Binding-site contacts:
Ligand atom O5 contacts residue ASN160 of chain 1.A at 2.4 Å (h-bond).
Ligand atom C8 contacts residue ASN160 of chain 1.A at 4.4 Å.
Ligand atom O6 contacts residue THR162 of chain 1.A at 4.3 Å.
Ligand atom C2 contacts residue ASN160 of chain 1.A at 2.8 Å.
Ligand atom C4 contacts residue ASN160 of chain 1.A at 4.2 Å.
Ligand atom N2 contacts residue ASN160 of chain 1.A at 3.1 Å (h-bond).
Ligand atom C4 contacts residue THR162 of chain 1.A at 4.0 Å.
Ligand atom O4 contacts residue THR162 of chain 1.A at 3.2 Å.
Ligand atom C3 contacts residue ASN160 of chain 1.A at 3.8 Å.
Ligand atom C7 contacts residue ASN160 of chain 1.A at 3.3 Å.
Ligand atom C5 contacts residue ASN160 of chain 1.A at 3.5 Å.
Ligand atom C1 contacts residue ASN160 of chain 1.A at 1.4 Å.
Ligand atom C5 contacts residue THR162 of chain 1.A at 3.6 Å.
Ligand atom C6 contacts residue THR162 of chain 1.A at 4.2 Å.
Ligand atom O7 contacts residue ASN160 of chain 1.A at 3.2 Å (h-bond).

The protein below binds the small molecule below.
Small molecule (SMILES): CC(=O)N[C@@H]1[C@@H](O)[C@H](O)[C@@H](CO)O[C@H]1O

Sequence of chain 1.A:
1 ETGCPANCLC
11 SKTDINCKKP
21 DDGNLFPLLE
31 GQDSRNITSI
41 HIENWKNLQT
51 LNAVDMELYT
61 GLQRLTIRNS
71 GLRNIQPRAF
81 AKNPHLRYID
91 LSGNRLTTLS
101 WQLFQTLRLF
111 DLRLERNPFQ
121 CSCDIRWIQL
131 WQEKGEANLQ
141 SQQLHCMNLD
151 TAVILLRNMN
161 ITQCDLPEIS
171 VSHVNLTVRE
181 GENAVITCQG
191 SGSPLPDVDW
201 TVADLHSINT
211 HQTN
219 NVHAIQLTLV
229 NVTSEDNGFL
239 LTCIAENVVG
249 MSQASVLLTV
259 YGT